Binding-site contacts:
Ligand atom C34 contacts residue HIS77 of chain 1.A at 3.8 Å.
Ligand atom C19 contacts residue MET280 of chain 1.A at 3.3 Å (hydrophobic).
Ligand atom C8 contacts residue PHE284 of chain 1.A at 3.7 Å (hydrophobic).
Ligand atom C21 contacts residue PHE284 of chain 1.A at 3.9 Å (hydrophobic).
Ligand atom O27 contacts residue ILE232 of chain 1.A at 3.7 Å.
Ligand atom C21 contacts residue GLN281 of chain 1.A at 3.7 Å.
Ligand atom C6 contacts residue MET280 of chain 1.A at 3.7 Å (hydrophobic).
Ligand atom C30 contacts residue PHE284 of chain 1.A at 3.9 Å (hydrophobic).
Ligand atom C25 contacts residue PHE284 of chain 1.A at 3.6 Å (hydrophobic).
Ligand atom O3 contacts residue GLN281 of chain 1.A at 3.1 Å (h-bond).
Ligand atom C34 contacts residue ASN125 of chain 1.A at 3.7 Å.
Ligand atom C4 contacts residue GLN281 of chain 1.A at 3.4 Å.
Ligand atom N22 contacts residue GLN281 of chain 1.A at 2.8 Å (h-bond).
Ligand atom O3 contacts residue VAL246 of chain 1.A at 3.8 Å.
Ligand atom O27 contacts residue GLN281 of chain 1.A at 3.2 Å (h-bond).
Ligand atom N26 contacts residue PHE284 of chain 1.A at 3.9 Å.
Ligand atom N22 contacts residue PHE284 of chain 1.A at 3.6 Å.
Ligand atom C2 contacts residue GLN281 of chain 1.A at 3.7 Å.
Ligand atom C16 contacts residue TYR128 of chain 1.A at 3.2 Å (hydrophobic).
Ligand atom C1 contacts residue VAL246 of chain 1.A at 3.8 Å (hydrophobic).
Ligand atom O12 contacts residue PHE284 of chain 1.A at 3.8 Å.
Ligand atom C18 contacts residue PHE284 of chain 1.A at 3.7 Å (hydrophobic).
Ligand atom C1 contacts residue ALA243 of chain 1.A at 3.0 Å (hydrophobic).
Ligand atom O11 contacts residue TYR128 of chain 1.A at 3.9 Å.
Ligand atom C23 contacts residue PHE284 of chain 1.A at 3.5 Å (hydrophobic).
Ligand atom C31 contacts residue TYR76 of chain 1.A at 3.5 Å (hydrophobic).
Ligand atom C1 contacts residue ALA247 of chain 1.A at 3.6 Å (hydrophobic).
Ligand atom C5 contacts residue LEU268 of chain 1.A at 3.6 Å (hydrophobic).
Ligand atom C23 contacts residue GLN281 of chain 1.A at 3.5 Å.
Ligand atom C6 contacts residue LEU268 of chain 1.A at 3.5 Å (hydrophobic).
Ligand atom C15 contacts residue MET280 of chain 1.A at 3.9 Å (hydrophobic).
Ligand atom C19 contacts residue GLY283 of chain 1.A at 3.7 Å.
Ligand atom C18 contacts residue GLY283 of chain 1.A at 3.6 Å.
Ligand atom C24 contacts residue PHE284 of chain 1.A at 3.5 Å (hydrophobic).
Ligand atom C5 contacts residue MET280 of chain 1.A at 3.8 Å (hydrophobic).
Ligand atom O27 contacts residue PHE284 of chain 1.A at 3.8 Å.
Ligand atom N28 contacts residue TYR76 of chain 1.A at 3.9 Å.
Ligand atom N29 contacts residue TYR76 of chain 1.A at 3.6 Å.
Ligand atom C19 contacts residue PHE284 of chain 1.A at 3.3 Å (hydrophobic).
Ligand atom C9 contacts residue GLN281 of chain 1.A at 3.7 Å.

A protein and the small-molecule ligand that binds it are described below.
Small molecule (SMILES): CCCc1nn(C)c2c(=O)[nH]c(-c3cc(S(=O)(=O)N4CCN(C)CC4)ccc3OCC)nc12

Sequence of chain 1.A:
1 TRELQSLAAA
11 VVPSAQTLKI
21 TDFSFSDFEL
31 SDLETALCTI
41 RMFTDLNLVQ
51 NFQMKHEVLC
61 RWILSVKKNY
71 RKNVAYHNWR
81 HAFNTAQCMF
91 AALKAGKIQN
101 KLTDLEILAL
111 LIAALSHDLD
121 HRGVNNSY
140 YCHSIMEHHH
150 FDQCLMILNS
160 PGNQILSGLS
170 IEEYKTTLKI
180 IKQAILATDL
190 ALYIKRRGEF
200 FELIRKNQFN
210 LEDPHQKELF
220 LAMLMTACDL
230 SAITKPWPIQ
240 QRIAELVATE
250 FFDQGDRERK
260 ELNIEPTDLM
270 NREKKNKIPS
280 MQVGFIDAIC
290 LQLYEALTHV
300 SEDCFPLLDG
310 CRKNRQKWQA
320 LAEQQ